Sequence of chain 1.A:
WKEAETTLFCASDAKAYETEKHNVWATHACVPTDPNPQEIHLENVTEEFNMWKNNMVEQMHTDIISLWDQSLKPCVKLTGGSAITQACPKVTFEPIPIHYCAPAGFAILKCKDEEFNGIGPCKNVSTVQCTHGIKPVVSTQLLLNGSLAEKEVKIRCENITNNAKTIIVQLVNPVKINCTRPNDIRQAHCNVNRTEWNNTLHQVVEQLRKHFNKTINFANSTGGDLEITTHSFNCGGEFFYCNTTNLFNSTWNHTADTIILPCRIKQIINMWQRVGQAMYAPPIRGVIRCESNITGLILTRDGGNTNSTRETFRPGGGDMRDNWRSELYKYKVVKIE

This protein binds this small molecule.
Small molecule (SMILES): CC(=O)N[C@@H]1[C@@H](O)[C@H](O)[C@@H](CO)O[C@H]1O

Sequence of chain 1.C:
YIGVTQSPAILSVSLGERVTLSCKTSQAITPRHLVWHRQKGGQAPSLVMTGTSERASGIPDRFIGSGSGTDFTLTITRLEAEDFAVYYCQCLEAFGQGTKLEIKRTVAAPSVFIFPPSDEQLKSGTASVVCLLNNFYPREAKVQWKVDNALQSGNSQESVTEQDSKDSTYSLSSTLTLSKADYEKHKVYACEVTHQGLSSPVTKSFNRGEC

Binding-site contacts:
Ligand atom C2 contacts residue ARG32 of chain 1.C at 4.4 Å.
Ligand atom C5 contacts residue ASN160 of chain 1.A at 3.7 Å.
Ligand atom C7 contacts residue ASN160 of chain 1.A at 3.4 Å.
Ligand atom C1 contacts residue THR162 of chain 1.A at 4.3 Å.
Ligand atom C1 contacts residue ASN160 of chain 1.A at 1.4 Å.
Ligand atom C5 contacts residue THR162 of chain 1.A at 4.1 Å.
Ligand atom C4 contacts residue ILE29 of chain 1.C at 4.5 Å (hydrophobic).
Ligand atom C1 contacts residue HIS33 of chain 1.C at 4.0 Å.
Ligand atom O4 contacts residue ALA28 of chain 1.C at 3.9 Å.
Ligand atom O6 contacts residue ILE29 of chain 1.C at 3.4 Å.
Ligand atom O5 contacts residue THR30 of chain 1.C at 4.4 Å.
Ligand atom C3 contacts residue ASN160 of chain 1.A at 3.8 Å.
Ligand atom C6 contacts residue ILE29 of chain 1.C at 4.0 Å (hydrophobic).
Ligand atom O5 contacts residue ASN160 of chain 1.A at 2.4 Å (h-bond).
Ligand atom O5 contacts residue HIS33 of chain 1.C at 3.2 Å.
Ligand atom O7 contacts residue ARG32 of chain 1.C at 3.0 Å (salt-bridge).
Ligand atom O4 contacts residue ILE29 of chain 1.C at 3.8 Å.
Ligand atom O5 contacts residue THR162 of chain 1.A at 4.1 Å.
Ligand atom O6 contacts residue THR30 of chain 1.C at 3.1 Å (h-bond).
Ligand atom C6 contacts residue HIS33 of chain 1.C at 3.7 Å.
Ligand atom N2 contacts residue ASN160 of chain 1.A at 2.9 Å (h-bond).
Ligand atom C4 contacts residue ASN160 of chain 1.A at 4.2 Å.
Ligand atom C6 contacts residue THR162 of chain 1.A at 4.0 Å.
Ligand atom C5 contacts residue HIS33 of chain 1.C at 4.2 Å.
Ligand atom C7 contacts residue ARG32 of chain 1.C at 4.2 Å.
Ligand atom O4 contacts residue THR30 of chain 1.C at 3.7 Å.
Ligand atom O7 contacts residue ASN160 of chain 1.A at 3.6 Å.
Ligand atom C8 contacts residue ASN160 of chain 1.A at 4.5 Å.
Ligand atom C4 contacts residue THR30 of chain 1.C at 3.9 Å.
Ligand atom C8 contacts residue GLU159 of chain 1.A at 4.5 Å.
Ligand atom C2 contacts residue ASN160 of chain 1.A at 2.5 Å.
Ligand atom O6 contacts residue HIS33 of chain 1.C at 2.9 Å (h-bond).
Ligand atom C6 contacts residue THR30 of chain 1.C at 4.2 Å.
Ligand atom C6 contacts residue ILE2 of chain 1.C at 4.2 Å (hydrophobic).